Binding-site contacts:
Ligand atom O5 contacts residue ASN788 of chain 1.C at 2.4 Å (h-bond).
Ligand atom C5 contacts residue ASN788 of chain 1.C at 3.7 Å.
Ligand atom C2 contacts residue ASN788 of chain 1.C at 2.5 Å.
Ligand atom C1 contacts residue ASN788 of chain 1.C at 1.4 Å.
Ligand atom N2 contacts residue ASN788 of chain 1.C at 2.9 Å (h-bond).
Ligand atom C7 contacts residue ASN788 of chain 1.C at 3.4 Å.
Ligand atom C8 contacts residue ASN788 of chain 1.C at 3.3 Å.
Ligand atom O7 contacts residue SER789 of chain 1.C at 4.3 Å.
Ligand atom C3 contacts residue ASN788 of chain 1.C at 3.8 Å.
Ligand atom O7 contacts residue ASN788 of chain 1.C at 3.1 Å (h-bond).
Ligand atom C4 contacts residue ASN788 of chain 1.C at 4.3 Å.

Sequence of chain 1.C:
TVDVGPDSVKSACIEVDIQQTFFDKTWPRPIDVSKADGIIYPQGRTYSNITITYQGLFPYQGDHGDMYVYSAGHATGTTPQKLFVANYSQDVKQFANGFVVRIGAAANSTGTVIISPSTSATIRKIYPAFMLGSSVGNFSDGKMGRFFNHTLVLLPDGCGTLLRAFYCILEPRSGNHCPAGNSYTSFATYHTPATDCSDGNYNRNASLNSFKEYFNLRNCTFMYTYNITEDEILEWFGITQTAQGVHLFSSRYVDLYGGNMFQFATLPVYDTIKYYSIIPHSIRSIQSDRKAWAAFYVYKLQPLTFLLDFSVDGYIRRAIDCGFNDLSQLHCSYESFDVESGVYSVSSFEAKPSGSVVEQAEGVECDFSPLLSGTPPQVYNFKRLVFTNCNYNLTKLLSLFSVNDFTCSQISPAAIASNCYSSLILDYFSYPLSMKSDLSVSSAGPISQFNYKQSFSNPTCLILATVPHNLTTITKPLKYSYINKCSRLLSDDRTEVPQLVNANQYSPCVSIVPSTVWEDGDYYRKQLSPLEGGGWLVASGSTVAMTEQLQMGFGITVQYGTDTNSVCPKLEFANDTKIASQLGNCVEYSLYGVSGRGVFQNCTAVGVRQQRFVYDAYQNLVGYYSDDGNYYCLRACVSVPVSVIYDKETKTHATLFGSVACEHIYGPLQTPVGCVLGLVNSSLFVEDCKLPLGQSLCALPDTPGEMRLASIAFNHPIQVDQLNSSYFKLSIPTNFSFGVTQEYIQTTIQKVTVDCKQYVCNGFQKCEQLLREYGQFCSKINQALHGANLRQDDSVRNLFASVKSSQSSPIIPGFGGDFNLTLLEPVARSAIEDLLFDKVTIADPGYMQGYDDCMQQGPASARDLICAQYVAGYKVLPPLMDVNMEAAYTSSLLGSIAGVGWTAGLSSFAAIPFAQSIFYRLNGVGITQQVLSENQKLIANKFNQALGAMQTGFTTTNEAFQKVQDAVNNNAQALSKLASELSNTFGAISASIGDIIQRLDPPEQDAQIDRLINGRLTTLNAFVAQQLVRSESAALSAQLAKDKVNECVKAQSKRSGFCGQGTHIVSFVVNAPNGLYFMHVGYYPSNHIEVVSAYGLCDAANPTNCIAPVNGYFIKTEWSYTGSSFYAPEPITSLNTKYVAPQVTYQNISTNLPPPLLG

This protein binds this small molecule.
Small molecule (SMILES): CC(=O)N[C@@H]1[C@@H](O)[C@H](O)[C@@H](CO)O[C@H]1O